This protein binds this small molecule.
Small molecule (SMILES): CCCCCCCC(=O)OC[C@H](COP(=O)(O)O[C@@H]1[C@H](O)[C@H](O)[C@@H](OP(=O)(O)O)[C@H](OP(=O)(O)O)[C@H]1O)OC(=O)CCCCCCC

Sequence of chain 1.D:
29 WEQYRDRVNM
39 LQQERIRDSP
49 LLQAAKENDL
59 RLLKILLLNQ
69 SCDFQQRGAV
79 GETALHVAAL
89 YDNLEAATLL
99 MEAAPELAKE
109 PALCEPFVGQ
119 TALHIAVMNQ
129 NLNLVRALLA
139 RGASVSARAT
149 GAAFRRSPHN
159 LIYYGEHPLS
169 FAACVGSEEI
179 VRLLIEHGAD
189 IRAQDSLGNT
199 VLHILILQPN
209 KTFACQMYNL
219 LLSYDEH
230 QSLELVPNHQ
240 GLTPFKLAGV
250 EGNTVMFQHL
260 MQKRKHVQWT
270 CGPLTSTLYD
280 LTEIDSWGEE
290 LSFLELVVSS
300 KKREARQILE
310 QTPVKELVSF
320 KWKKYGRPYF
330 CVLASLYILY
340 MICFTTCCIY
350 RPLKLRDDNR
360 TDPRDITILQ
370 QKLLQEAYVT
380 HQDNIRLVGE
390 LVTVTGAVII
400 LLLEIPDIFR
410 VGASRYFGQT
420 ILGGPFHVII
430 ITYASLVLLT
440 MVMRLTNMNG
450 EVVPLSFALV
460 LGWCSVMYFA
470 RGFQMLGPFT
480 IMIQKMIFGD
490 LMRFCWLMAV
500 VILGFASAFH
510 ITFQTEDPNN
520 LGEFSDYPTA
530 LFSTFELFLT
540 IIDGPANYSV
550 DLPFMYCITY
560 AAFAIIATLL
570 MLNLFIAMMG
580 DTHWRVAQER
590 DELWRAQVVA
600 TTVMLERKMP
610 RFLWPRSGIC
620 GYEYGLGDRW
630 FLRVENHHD

Binding-site contacts:
Ligand atom O11 contacts residue GLY417 of chain 1.D at 3.2 Å (h-bond).
Ligand atom O42 contacts residue LYS484 of chain 1.D at 3.6 Å.
Ligand atom O42 contacts residue ARG584 of chain 1.D at 2.9 Å (salt-bridge).
Ligand atom C5B contacts residue VAL427 of chain 1.D at 3.9 Å (hydrophobic).
Ligand atom C8B contacts residue PHE487 of chain 1.D at 3.7 Å (hydrophobic).
Ligand atom O41 contacts residue ARG584 of chain 1.D at 3.7 Å.
Ligand atom P4 contacts residue ARG584 of chain 1.D at 3.4 Å.
Ligand atom O1A contacts residue PHE487 of chain 1.D at 3.8 Å.
Ligand atom C3B contacts residue GLY417 of chain 1.D at 4.2 Å.
Ligand atom O3 contacts residue LYS484 of chain 1.D at 2.4 Å (salt-bridge).
Ligand atom C2A contacts residue PHE487 of chain 1.D at 3.7 Å (hydrophobic).
Ligand atom C8B contacts residue VAL427 of chain 1.D at 3.8 Å (hydrophobic).
Ligand atom O43 contacts residue GLY488 of chain 1.D at 3.8 Å.
Ligand atom O4 contacts residue ARG584 of chain 1.D at 3.1 Å (salt-bridge).
Ligand atom C3A contacts residue PHE487 of chain 1.D at 4.2 Å (hydrophobic).
Ligand atom O53 contacts residue ARG302 of chain 1.D at 1.3 Å (salt-bridge).
Ligand atom C7B contacts residue VAL427 of chain 1.D at 3.8 Å (hydrophobic).
Ligand atom C3 contacts residue LYS484 of chain 1.D at 3.8 Å.
Ligand atom O51 contacts residue ARG302 of chain 1.D at 2.6 Å (salt-bridge).
Ligand atom C6B contacts residue PHE487 of chain 1.D at 3.7 Å (hydrophobic).
Ligand atom O1B contacts residue GLY417 of chain 1.D at 3.0 Å (h-bond).
Ligand atom C4A contacts residue PHE487 of chain 1.D at 4.2 Å (hydrophobic).
Ligand atom C1A contacts residue PHE487 of chain 1.D at 4.2 Å (hydrophobic).
Ligand atom C1B contacts residue PHE487 of chain 1.D at 4.2 Å (hydrophobic).
Ligand atom O5 contacts residue ARG302 of chain 1.D at 3.7 Å.
Ligand atom O2 contacts residue THR419 of chain 1.D at 4.2 Å.
Ligand atom O52 contacts residue ARG584 of chain 1.D at 3.5 Å (salt-bridge).
Ligand atom C3B contacts residue PHE416 of chain 1.D at 3.5 Å (hydrophobic).
Ligand atom P5 contacts residue ARG302 of chain 1.D at 2.3 Å.
Ligand atom O3C contacts residue GLY417 of chain 1.D at 4.0 Å.
Ligand atom C8B contacts residue PRO424 of chain 1.D at 4.0 Å (hydrophobic).
Ligand atom O1B contacts residue PHE416 of chain 1.D at 3.5 Å (h-bond).
Ligand atom O1B contacts residue PRO424 of chain 1.D at 3.5 Å.
Ligand atom C5B contacts residue PHE487 of chain 1.D at 3.7 Å (hydrophobic).
Ligand atom C1B contacts residue PRO424 of chain 1.D at 4.1 Å (hydrophobic).
Ligand atom C1B contacts residue GLY417 of chain 1.D at 3.7 Å.
Ligand atom O52 contacts residue ARG302 of chain 1.D at 3.1 Å (salt-bridge).
Ligand atom C2B contacts residue PHE487 of chain 1.D at 3.7 Å (hydrophobic).
Ligand atom O41 contacts residue ARG492 of chain 1.D at 3.6 Å (salt-bridge).
Ligand atom C3A contacts residue MET491 of chain 1.D at 4.2 Å (hydrophobic).